Binding-site contacts:
Ligand atom C8 contacts residue ASN299 of chain 1.B at 4.2 Å.
Ligand atom C5 contacts residue ASN299 of chain 1.B at 3.7 Å.
Ligand atom N2 contacts residue ASN299 of chain 1.B at 3.0 Å (h-bond).
Ligand atom C1 contacts residue ASN299 of chain 1.B at 1.4 Å.
Ligand atom O7 contacts residue ASN299 of chain 1.B at 3.2 Å (h-bond).
Ligand atom C2 contacts residue ASN299 of chain 1.B at 2.5 Å.
Ligand atom C4 contacts residue ASN299 of chain 1.B at 4.2 Å.
Ligand atom O5 contacts residue ASN299 of chain 1.B at 2.4 Å (h-bond).
Ligand atom C7 contacts residue ASN299 of chain 1.B at 3.4 Å.
Ligand atom C3 contacts residue ASN299 of chain 1.B at 3.8 Å.
Ligand atom O6 contacts residue HIS405 of chain 1.B at 3.8 Å.

Sequence of chain 1.B:
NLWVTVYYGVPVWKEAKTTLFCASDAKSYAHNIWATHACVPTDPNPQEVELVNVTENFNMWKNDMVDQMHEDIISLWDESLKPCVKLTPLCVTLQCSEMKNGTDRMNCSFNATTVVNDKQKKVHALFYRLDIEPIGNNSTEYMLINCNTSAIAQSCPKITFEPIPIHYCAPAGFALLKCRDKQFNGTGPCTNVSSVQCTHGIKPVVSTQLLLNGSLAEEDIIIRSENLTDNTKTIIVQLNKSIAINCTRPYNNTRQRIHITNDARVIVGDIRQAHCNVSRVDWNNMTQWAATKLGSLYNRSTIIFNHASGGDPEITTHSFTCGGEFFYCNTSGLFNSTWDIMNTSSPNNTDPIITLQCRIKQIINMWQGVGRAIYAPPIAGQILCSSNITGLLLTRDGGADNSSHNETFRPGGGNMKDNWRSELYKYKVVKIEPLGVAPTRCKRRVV

This protein binds this small molecule.
Small molecule (SMILES): CC(=O)N[C@@H]1[C@@H](O)[C@H](O)[C@@H](CO)O[C@H]1O